Sequence of chain 1.A:
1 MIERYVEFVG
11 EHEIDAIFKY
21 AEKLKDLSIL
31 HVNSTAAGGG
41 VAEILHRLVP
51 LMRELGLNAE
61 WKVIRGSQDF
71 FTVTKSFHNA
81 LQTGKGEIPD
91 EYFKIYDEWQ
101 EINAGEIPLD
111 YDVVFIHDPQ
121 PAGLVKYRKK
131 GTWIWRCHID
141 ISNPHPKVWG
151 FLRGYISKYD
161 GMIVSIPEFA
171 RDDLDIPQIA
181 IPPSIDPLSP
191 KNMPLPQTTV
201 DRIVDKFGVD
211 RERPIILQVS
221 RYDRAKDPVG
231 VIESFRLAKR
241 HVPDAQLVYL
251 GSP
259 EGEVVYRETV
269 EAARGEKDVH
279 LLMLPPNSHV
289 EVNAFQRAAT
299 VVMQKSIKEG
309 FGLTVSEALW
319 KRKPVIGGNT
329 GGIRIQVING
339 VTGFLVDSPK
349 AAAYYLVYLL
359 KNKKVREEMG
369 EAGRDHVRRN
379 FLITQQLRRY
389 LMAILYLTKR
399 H

Binding-site contacts:
Ligand atom O5 contacts residue VAL41 of chain 1.A at 3.9 Å.
Ligand atom O4 contacts residue PHE309 of chain 1.A at 3.7 Å.
Ligand atom C3 contacts residue HIS138 of chain 1.A at 4.2 Å.
Ligand atom O4 contacts residue GLY310 of chain 1.A at 2.9 Å (h-bond).
Ligand atom C2 contacts residue GLY39 of chain 1.A at 4.0 Å.
Ligand atom C6 contacts residue HIS138 of chain 1.A at 3.6 Å.
Ligand atom O6 contacts residue HIS78 of chain 1.A at 3.5 Å (h-bond).
Ligand atom C6 contacts residue ILE44 of chain 1.A at 3.8 Å (hydrophobic).
Ligand atom O5 contacts residue ASP118 of chain 1.A at 3.9 Å.
Ligand atom O6 contacts residue ILE139 of chain 1.A at 3.8 Å.
Ligand atom O3 contacts residue ARG221 of chain 1.A at 3.2 Å (salt-bridge).
Ligand atom O3 contacts residue GLU307 of chain 1.A at 2.6 Å (salt-bridge).
Ligand atom C1 contacts residue VAL41 of chain 1.A at 4.1 Å (hydrophobic).
Ligand atom O3 contacts residue GLY308 of chain 1.A at 3.2 Å (h-bond).
Ligand atom C3 contacts residue GLY310 of chain 1.A at 4.1 Å.
Ligand atom O6 contacts residue HIS138 of chain 1.A at 2.7 Å (h-bond).
Ligand atom O6 contacts residue GLN120 of chain 1.A at 4.0 Å.
Ligand atom C3 contacts residue ARG221 of chain 1.A at 3.7 Å.
Ligand atom C3 contacts residue GLU307 of chain 1.A at 3.4 Å.
Ligand atom O4 contacts residue ARG221 of chain 1.A at 3.4 Å (salt-bridge).
Ligand atom C4 contacts residue PHE309 of chain 1.A at 4.0 Å (hydrophobic).
Ligand atom C4 contacts residue GLY310 of chain 1.A at 3.9 Å.
Ligand atom O2 contacts residue GLY39 of chain 1.A at 3.5 Å.
Ligand atom O2 contacts residue GLY40 of chain 1.A at 2.8 Å (h-bond).
Ligand atom O4 contacts residue LEU311 of chain 1.A at 3.6 Å.
Ligand atom C4 contacts residue HIS138 of chain 1.A at 4.2 Å.
Ligand atom C3 contacts residue PHE309 of chain 1.A at 4.0 Å (hydrophobic).
Ligand atom O3 contacts residue GLY310 of chain 1.A at 3.3 Å (h-bond).
Ligand atom O3 contacts residue HIS138 of chain 1.A at 4.1 Å.
Ligand atom O6 contacts residue ILE44 of chain 1.A at 3.9 Å.
Ligand atom O6 contacts residue ASP118 of chain 1.A at 2.9 Å (salt-bridge).
Ligand atom C6 contacts residue PRO183 of chain 1.A at 4.2 Å (hydrophobic).
Ligand atom C2 contacts residue GLY40 of chain 1.A at 3.6 Å.
Ligand atom O3 contacts residue PHE309 of chain 1.A at 2.9 Å (h-bond).
Ligand atom C1 contacts residue HIS138 of chain 1.A at 3.9 Å.
Ligand atom C6 contacts residue GLN120 of chain 1.A at 3.9 Å.
Ligand atom O6 contacts residue PRO183 of chain 1.A at 3.3 Å.
Ligand atom C6 contacts residue ASP118 of chain 1.A at 3.9 Å.
Ligand atom O5 contacts residue HIS138 of chain 1.A at 3.3 Å.
Ligand atom C2 contacts residue HIS138 of chain 1.A at 3.5 Å.

This protein binds this small molecule.
Small molecule (SMILES): OC[C@H]1O[C@H](O[C@H]2O[C@H](CO)[C@@H](O)[C@H](O)[C@H]2O)[C@H](O)[C@@H](O)[C@@H]1O